Sequence of chain 20.A:
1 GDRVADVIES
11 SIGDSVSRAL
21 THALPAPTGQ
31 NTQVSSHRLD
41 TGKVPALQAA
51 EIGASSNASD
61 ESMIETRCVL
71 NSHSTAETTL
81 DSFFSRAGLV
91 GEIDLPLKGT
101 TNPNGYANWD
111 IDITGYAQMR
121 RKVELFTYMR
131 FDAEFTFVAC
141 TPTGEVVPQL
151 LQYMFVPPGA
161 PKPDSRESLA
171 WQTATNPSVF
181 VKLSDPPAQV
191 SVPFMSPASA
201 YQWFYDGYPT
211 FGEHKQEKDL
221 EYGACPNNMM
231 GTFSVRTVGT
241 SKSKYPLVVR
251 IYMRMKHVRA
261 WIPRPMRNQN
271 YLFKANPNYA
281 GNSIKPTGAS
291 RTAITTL

Binding-site contacts:
Ligand atom CAP contacts residue TYR201 of chain 20.A at 3.5 Å (hydrophobic).
Ligand atom CAQ contacts residue ASN228 of chain 20.A at 3.6 Å.
Ligand atom CAJ contacts residue PHE135 of chain 20.A at 3.8 Å (hydrophobic).
Ligand atom CAX contacts residue ILE111 of chain 20.A at 3.9 Å (hydrophobic).
Ligand atom CAQ contacts residue TYR201 of chain 20.A at 3.7 Å (hydrophobic).
Ligand atom CAD contacts residue GLN202 of chain 20.A at 3.6 Å.
Ligand atom CAV contacts residue MET195 of chain 20.A at 3.9 Å (hydrophobic).
Ligand atom CAL contacts residue ILE111 of chain 20.A at 3.5 Å (hydrophobic).
Ligand atom CAE contacts residue THR114 of chain 20.A at 3.5 Å.
Ligand atom NAZ contacts residue TRP203 of chain 20.A at 3.2 Å.
Ligand atom CAQ contacts residue TRP203 of chain 20.A at 3.4 Å (hydrophobic).
Ligand atom CAT contacts residue TRP203 of chain 20.A at 3.4 Å (hydrophobic).
Ligand atom CAH contacts residue VAL192 of chain 20.A at 3.9 Å (hydrophobic).
Ligand atom NAZ contacts residue ASN228 of chain 20.A at 3.9 Å.
Ligand atom CAA contacts residue PHE135 of chain 20.A at 3.8 Å (hydrophobic).
Ligand atom CAI contacts residue ILE24 of chain 20.C at 3.7 Å (hydrophobic).
Ligand atom CAG contacts residue THR114 of chain 20.A at 3.9 Å.
Ligand atom CAW contacts residue TRP203 of chain 20.A at 3.4 Å (hydrophobic).
Ligand atom CAI contacts residue PHE155 of chain 20.A at 3.5 Å (hydrophobic).
Ligand atom CAM contacts residue MET195 of chain 20.A at 4.0 Å (hydrophobic).
Ligand atom CAW contacts residue ASN228 of chain 20.A at 3.7 Å.
Ligand atom CAV contacts residue ILE111 of chain 20.A at 3.9 Å (hydrophobic).
Ligand atom CAL contacts residue PHE135 of chain 20.A at 3.7 Å (hydrophobic).
Ligand atom OAB contacts residue ILE113 of chain 20.A at 3.3 Å (h-bond).
Ligand atom CAK contacts residue MET195 of chain 20.A at 3.8 Å (hydrophobic).
Ligand atom CAG contacts residue ASP112 of chain 20.A at 3.5 Å.
Ligand atom CAM contacts residue ILE111 of chain 20.A at 3.6 Å (hydrophobic).
Ligand atom CAK contacts residue PHE155 of chain 20.A at 3.5 Å (hydrophobic).
Ligand atom OAS contacts residue MET195 of chain 20.A at 3.1 Å.
Ligand atom OAB contacts residue ASP112 of chain 20.A at 3.6 Å.
Ligand atom CAD contacts residue ASN228 of chain 20.A at 3.5 Å.
Ligand atom CAE contacts residue ASP112 of chain 20.A at 3.6 Å.
Ligand atom OAB contacts residue TRP203 of chain 20.A at 3.7 Å.
Ligand atom OAS contacts residue VAL192 of chain 20.A at 3.9 Å.
Ligand atom NAY contacts residue TRP203 of chain 20.A at 3.7 Å.
Ligand atom CAF contacts residue GLN202 of chain 20.A at 3.6 Å.
Ligand atom CAG contacts residue TRP203 of chain 20.A at 3.9 Å (hydrophobic).
Ligand atom CAF contacts residue ASN228 of chain 20.A at 3.2 Å.
Ligand atom CAF contacts residue TRP203 of chain 20.A at 3.6 Å (hydrophobic).
Ligand atom CAV contacts residue VAL192 of chain 20.A at 3.9 Å (hydrophobic).

Sequence of chain 20.C:
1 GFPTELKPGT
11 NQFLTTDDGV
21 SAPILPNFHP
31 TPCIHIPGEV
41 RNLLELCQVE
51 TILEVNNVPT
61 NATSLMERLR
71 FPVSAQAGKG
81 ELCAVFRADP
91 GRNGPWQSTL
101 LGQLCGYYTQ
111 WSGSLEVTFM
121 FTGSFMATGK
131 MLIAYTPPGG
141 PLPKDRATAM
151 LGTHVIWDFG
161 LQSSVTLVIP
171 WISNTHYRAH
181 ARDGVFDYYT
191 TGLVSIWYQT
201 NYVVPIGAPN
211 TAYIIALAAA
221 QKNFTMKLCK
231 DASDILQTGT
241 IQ

The protein below binds the small molecule below.
Small molecule (SMILES): C[C@H](CCOc1ccc(I)cc1)CCN1CCN(c2ccncc2)C1=O